Binding-site contacts:
Ligand atom O7 contacts residue ASP202 of chain 2.A at 3.9 Å.
Ligand atom O1B contacts residue SER149 of chain 2.A at 2.6 Å (h-bond).
Ligand atom C3 contacts residue GLN238 of chain 2.A at 3.4 Å.
Ligand atom O8 contacts residue TRP165 of chain 2.A at 3.7 Å.
Ligand atom C10 contacts residue LEU145 of chain 2.A at 4.0 Å (hydrophobic).
Ligand atom C11 contacts residue LEU145 of chain 2.A at 3.2 Å (hydrophobic).
Ligand atom O1A contacts residue GLN238 of chain 2.A at 2.4 Å (h-bond).
Ligand atom C9 contacts residue TYR107 of chain 2.A at 4.0 Å (hydrophobic).
Ligand atom C9 contacts residue HIS195 of chain 2.A at 3.9 Å.
Ligand atom C9 contacts residue LEU206 of chain 2.A at 4.0 Å (hydrophobic).
Ligand atom O7 contacts residue LYS205 of chain 2.A at 3.3 Å (salt-bridge).
Ligand atom O1A contacts residue SER149 of chain 2.A at 3.8 Å.
Ligand atom O9 contacts residue HIS195 of chain 2.A at 3.4 Å (h-bond).
Ligand atom C3 contacts residue SER149 of chain 2.A at 4.0 Å.
Ligand atom C10 contacts residue LEU206 of chain 2.A at 3.8 Å (hydrophobic).
Ligand atom O6 contacts residue GLN238 of chain 2.A at 4.0 Å.
Ligand atom O1A contacts residue SER148 of chain 2.A at 2.7 Å (h-bond).
Ligand atom C11 contacts residue ILE167 of chain 2.A at 3.8 Å (hydrophobic).
Ligand atom C11 contacts residue VAL147 of chain 2.A at 3.6 Å (hydrophobic).
Ligand atom C8 contacts residue ASP202 of chain 2.A at 4.0 Å.
Ligand atom O8 contacts residue TYR107 of chain 2.A at 3.2 Å (h-bond).
Ligand atom O8 contacts residue GLN238 of chain 2.A at 3.4 Å (h-bond).
Ligand atom N5 contacts residue VAL147 of chain 2.A at 3.2 Å (h-bond).
Ligand atom O1B contacts residue SER148 of chain 2.A at 3.5 Å.
Ligand atom C11 contacts residue GLY146 of chain 2.A at 3.8 Å.
Ligand atom O10 contacts residue LEU206 of chain 2.A at 3.6 Å.
Ligand atom C5 contacts residue VAL147 of chain 2.A at 4.1 Å (hydrophobic).
Ligand atom C4 contacts residue VAL147 of chain 2.A at 3.9 Å (hydrophobic).
Ligand atom C11 contacts residue TRP165 of chain 2.A at 4.0 Å (hydrophobic).
Ligand atom C9 contacts residue ASP202 of chain 2.A at 2.9 Å.
Ligand atom O9 contacts residue ASP202 of chain 2.A at 3.2 Å (salt-bridge).
Ligand atom N5 contacts residue TRP165 of chain 2.A at 4.0 Å.
Ligand atom C1 contacts residue SER149 of chain 2.A at 3.4 Å.
Ligand atom C10 contacts residue VAL147 of chain 2.A at 3.8 Å (hydrophobic).
Ligand atom C11 contacts residue LEU206 of chain 2.A at 4.0 Å (hydrophobic).
Ligand atom O9 contacts residue GLY240 of chain 2.A at 4.0 Å.
Ligand atom C1 contacts residue GLN238 of chain 2.A at 3.4 Å.
Ligand atom C1 contacts residue SER148 of chain 2.A at 3.6 Å.
Ligand atom O9 contacts residue TYR107 of chain 2.A at 3.1 Å (h-bond).
Ligand atom C1 contacts residue GLY237 of chain 2.A at 3.7 Å.

A protein and the small-molecule ligand that binds it are described below.
Small molecule (SMILES): CC(=O)N[C@H]1[C@H]([C@H](O)[C@H](O)CO)O[C@@](OC[C@H](C)O)(C(=O)O)C[C@@H]1O

Sequence of chain 2.A:
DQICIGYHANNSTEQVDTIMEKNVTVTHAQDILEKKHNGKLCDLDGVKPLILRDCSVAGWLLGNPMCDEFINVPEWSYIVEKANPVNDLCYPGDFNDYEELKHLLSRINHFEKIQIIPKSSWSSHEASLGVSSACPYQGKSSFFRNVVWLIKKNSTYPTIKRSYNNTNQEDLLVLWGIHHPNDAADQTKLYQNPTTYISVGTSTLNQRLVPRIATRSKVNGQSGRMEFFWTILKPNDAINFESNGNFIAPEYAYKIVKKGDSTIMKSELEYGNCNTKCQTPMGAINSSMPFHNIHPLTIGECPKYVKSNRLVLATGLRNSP